Sequence of chain 1.I:
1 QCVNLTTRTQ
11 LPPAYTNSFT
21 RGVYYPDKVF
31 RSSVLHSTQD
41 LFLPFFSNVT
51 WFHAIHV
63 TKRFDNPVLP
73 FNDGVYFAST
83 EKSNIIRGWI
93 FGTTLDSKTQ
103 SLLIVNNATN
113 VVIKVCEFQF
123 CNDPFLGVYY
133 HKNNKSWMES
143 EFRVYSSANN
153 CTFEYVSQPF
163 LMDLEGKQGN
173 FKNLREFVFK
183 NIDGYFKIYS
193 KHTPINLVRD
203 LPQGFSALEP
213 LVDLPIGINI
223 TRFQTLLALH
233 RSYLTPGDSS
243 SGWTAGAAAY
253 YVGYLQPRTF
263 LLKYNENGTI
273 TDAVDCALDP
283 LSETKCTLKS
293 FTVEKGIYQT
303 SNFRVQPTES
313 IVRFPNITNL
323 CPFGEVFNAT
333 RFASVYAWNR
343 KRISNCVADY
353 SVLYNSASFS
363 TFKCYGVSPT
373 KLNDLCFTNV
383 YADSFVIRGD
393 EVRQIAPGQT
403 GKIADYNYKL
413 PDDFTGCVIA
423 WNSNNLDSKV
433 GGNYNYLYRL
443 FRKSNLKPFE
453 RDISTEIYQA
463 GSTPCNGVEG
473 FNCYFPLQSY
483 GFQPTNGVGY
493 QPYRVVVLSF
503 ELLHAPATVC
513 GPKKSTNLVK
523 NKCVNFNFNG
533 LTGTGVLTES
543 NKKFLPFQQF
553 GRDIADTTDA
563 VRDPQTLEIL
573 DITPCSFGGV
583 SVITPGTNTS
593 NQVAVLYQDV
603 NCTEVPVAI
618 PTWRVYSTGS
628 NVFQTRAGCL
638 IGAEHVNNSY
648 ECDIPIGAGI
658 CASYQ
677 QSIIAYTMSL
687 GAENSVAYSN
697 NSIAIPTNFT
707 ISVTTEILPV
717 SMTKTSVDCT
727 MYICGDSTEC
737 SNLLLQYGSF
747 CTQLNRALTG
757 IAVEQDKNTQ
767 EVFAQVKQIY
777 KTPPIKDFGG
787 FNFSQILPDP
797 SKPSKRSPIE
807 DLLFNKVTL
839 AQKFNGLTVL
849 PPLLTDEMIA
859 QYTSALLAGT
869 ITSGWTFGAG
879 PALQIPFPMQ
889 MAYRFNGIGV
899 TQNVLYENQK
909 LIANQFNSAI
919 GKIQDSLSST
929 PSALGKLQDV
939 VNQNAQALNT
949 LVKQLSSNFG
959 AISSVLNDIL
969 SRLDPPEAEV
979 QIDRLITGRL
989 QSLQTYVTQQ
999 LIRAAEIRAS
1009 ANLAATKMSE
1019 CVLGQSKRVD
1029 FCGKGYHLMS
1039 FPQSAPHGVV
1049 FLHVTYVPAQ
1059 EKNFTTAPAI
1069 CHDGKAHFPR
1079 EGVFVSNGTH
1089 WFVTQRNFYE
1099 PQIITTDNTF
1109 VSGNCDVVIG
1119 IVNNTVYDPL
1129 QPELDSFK

A protein and the small-molecule ligand that binds it are described below.
Small molecule (SMILES): CC(=O)N[C@H]1[C@H](O[C@H]2[C@H](O)[C@@H](NC(C)=O)CO[C@@H]2CO)O[C@H](CO)[C@@H](O)[C@@H]1O

Binding-site contacts:
Ligand atom O7 contacts residue ASN1085 of chain 1.I at 3.2 Å (h-bond).
Ligand atom C5 contacts residue HIS1088 of chain 1.I at 3.4 Å.
Ligand atom O4 contacts residue HIS1088 of chain 1.I at 3.7 Å.
Ligand atom C5 contacts residue PHE1090 of chain 1.I at 4.3 Å (hydrophobic).
Ligand atom O5 contacts residue HIS1088 of chain 1.I at 4.0 Å.
Ligand atom N2 contacts residue ASN1085 of chain 1.I at 2.9 Å (h-bond).
Ligand atom N2 contacts residue THR1087 of chain 1.I at 4.1 Å.
Ligand atom C6 contacts residue PHE1090 of chain 1.I at 3.7 Å (hydrophobic).
Ligand atom O5 contacts residue ASN1085 of chain 1.I at 2.4 Å (h-bond).
Ligand atom C7 contacts residue ASN1085 of chain 1.I at 3.2 Å.
Ligand atom C8 contacts residue ASN1085 of chain 1.I at 3.9 Å.
Ligand atom C5 contacts residue ASN1085 of chain 1.I at 3.6 Å.
Ligand atom C1 contacts residue THR1087 of chain 1.I at 4.4 Å.
Ligand atom C1 contacts residue ASN1085 of chain 1.I at 1.4 Å.
Ligand atom C3 contacts residue ASN1085 of chain 1.I at 3.8 Å.
Ligand atom C3 contacts residue HIS1088 of chain 1.I at 4.0 Å.
Ligand atom C2 contacts residue ASN1085 of chain 1.I at 2.4 Å.
Ligand atom C4 contacts residue ASN1085 of chain 1.I at 4.2 Å.
Ligand atom C6 contacts residue HIS1088 of chain 1.I at 4.4 Å.
Ligand atom C1 contacts residue HIS1088 of chain 1.I at 3.9 Å.
Ligand atom O5 contacts residue PHE1090 of chain 1.I at 4.0 Å.
Ligand atom C4 contacts residue HIS1088 of chain 1.I at 4.0 Å.